Binding-site contacts:
Ligand atom C8 contacts residue LYS180 of chain 1.A at 3.6 Å.
Ligand atom C8 contacts residue SER213 of chain 1.A at 3.8 Å.
Ligand atom C7 contacts residue GLY179 of chain 1.A at 4.4 Å.
Ligand atom C5 contacts residue ASN211 of chain 1.A at 3.6 Å.
Ligand atom O7 contacts residue THR212 of chain 1.A at 4.3 Å.
Ligand atom O7 contacts residue ASN211 of chain 1.A at 3.7 Å.
Ligand atom C3 contacts residue ASN211 of chain 1.A at 3.9 Å.
Ligand atom C1 contacts residue ASN211 of chain 1.A at 1.4 Å.
Ligand atom N2 contacts residue GLY179 of chain 1.A at 4.4 Å.
Ligand atom C7 contacts residue ASN211 of chain 1.A at 3.7 Å.
Ligand atom C8 contacts residue ASN211 of chain 1.A at 4.0 Å.
Ligand atom N2 contacts residue ASN211 of chain 1.A at 3.2 Å (h-bond).
Ligand atom C2 contacts residue ASN211 of chain 1.A at 2.5 Å.
Ligand atom C8 contacts residue GLY179 of chain 1.A at 3.4 Å.
Ligand atom C4 contacts residue ASN211 of chain 1.A at 4.1 Å.
Ligand atom O5 contacts residue ASN211 of chain 1.A at 2.3 Å (h-bond).

Sequence of chain 1.A:
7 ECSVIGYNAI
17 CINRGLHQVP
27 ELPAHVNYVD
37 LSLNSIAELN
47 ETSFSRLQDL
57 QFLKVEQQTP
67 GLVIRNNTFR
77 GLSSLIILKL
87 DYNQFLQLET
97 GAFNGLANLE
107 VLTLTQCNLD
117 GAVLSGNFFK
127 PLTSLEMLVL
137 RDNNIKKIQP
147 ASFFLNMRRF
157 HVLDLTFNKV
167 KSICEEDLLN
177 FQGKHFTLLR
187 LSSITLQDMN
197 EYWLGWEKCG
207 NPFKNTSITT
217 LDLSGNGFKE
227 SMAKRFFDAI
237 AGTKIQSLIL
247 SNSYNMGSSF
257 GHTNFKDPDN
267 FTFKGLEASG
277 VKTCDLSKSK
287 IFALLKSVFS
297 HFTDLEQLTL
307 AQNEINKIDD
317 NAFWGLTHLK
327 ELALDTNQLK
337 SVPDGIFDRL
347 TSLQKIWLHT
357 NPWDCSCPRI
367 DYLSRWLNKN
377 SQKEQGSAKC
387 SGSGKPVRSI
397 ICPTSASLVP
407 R

The protein below binds the small molecule below.
Small molecule (SMILES): CC(=O)N[C@@H]1[C@@H](O)[C@H](O)[C@@H](CO)O[C@H]1O